Sequence of chain 1.A:
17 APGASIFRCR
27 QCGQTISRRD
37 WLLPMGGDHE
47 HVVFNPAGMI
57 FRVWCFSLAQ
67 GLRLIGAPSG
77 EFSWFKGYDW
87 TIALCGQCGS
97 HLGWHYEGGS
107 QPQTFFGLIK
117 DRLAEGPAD

Binding-site contacts:
Ligand atom C06 contacts residue TYR102 of chain 1.A at 3.6 Å (hydrophobic).
Ligand atom N09 contacts residue ASN51 of chain 1.A at 3.8 Å.
Ligand atom O05 contacts residue TRP80 of chain 1.A at 3.0 Å (h-bond).
Ligand atom C07 contacts residue TRP100 of chain 1.A at 3.5 Å (hydrophobic).
Ligand atom C02 contacts residue TRP80 of chain 1.A at 3.4 Å (hydrophobic).
Ligand atom C13 contacts residue PRO52 of chain 1.A at 4.0 Å (hydrophobic).
Ligand atom C06 contacts residue TRP100 of chain 1.A at 3.7 Å (hydrophobic).
Ligand atom O05 contacts residue PHE78 of chain 1.A at 3.8 Å.
Ligand atom C13 contacts residue ASN51 of chain 1.A at 3.7 Å.
Ligand atom C04 contacts residue SER79 of chain 1.A at 4.0 Å.
Ligand atom O05 contacts residue TYR102 of chain 1.A at 2.9 Å (h-bond).
Ligand atom C04 contacts residue TRP80 of chain 1.A at 3.3 Å (hydrophobic).
Ligand atom C07 contacts residue TRP86 of chain 1.A at 3.4 Å (hydrophobic).
Ligand atom O01 contacts residue PHE78 of chain 1.A at 3.7 Å.
Ligand atom C08 contacts residue TRP100 of chain 1.A at 4.0 Å (hydrophobic).
Ligand atom C14 contacts residue PRO52 of chain 1.A at 3.6 Å (hydrophobic).
Ligand atom C04 contacts residue TRP86 of chain 1.A at 3.7 Å (hydrophobic).
Ligand atom O05 contacts residue SER79 of chain 1.A at 3.4 Å.
Ligand atom O01 contacts residue PRO52 of chain 1.A at 3.3 Å.
Ligand atom C04 contacts residue TYR102 of chain 1.A at 3.5 Å (hydrophobic).
Ligand atom C02 contacts residue PHE78 of chain 1.A at 3.8 Å (hydrophobic).
Ligand atom C3 contacts residue PRO52 of chain 1.A at 3.8 Å (hydrophobic).
Ligand atom C3 contacts residue TRP86 of chain 1.A at 3.9 Å (hydrophobic).
Ligand atom O16 contacts residue TRP100 of chain 1.A at 3.6 Å.
Ligand atom N03 contacts residue PHE78 of chain 1.A at 3.0 Å (h-bond).
Ligand atom C08 contacts residue TRP80 of chain 1.A at 3.7 Å (hydrophobic).
Ligand atom O18 contacts residue TRP86 of chain 1.A at 3.2 Å.
Ligand atom O16 contacts residue ASN51 of chain 1.A at 3.0 Å (h-bond).
Ligand atom O01 contacts residue ASN51 of chain 1.A at 3.5 Å.
Ligand atom C19 contacts residue PRO52 of chain 1.A at 3.9 Å (hydrophobic).
Ligand atom O18 contacts residue PHE78 of chain 1.A at 3.6 Å.
Ligand atom C4 contacts residue ASN51 of chain 1.A at 3.4 Å.
Ligand atom C04 contacts residue PHE78 of chain 1.A at 3.8 Å (hydrophobic).
Ligand atom O18 contacts residue GLU77 of chain 1.A at 3.9 Å.
Ligand atom C06 contacts residue TRP86 of chain 1.A at 3.5 Å (hydrophobic).
Ligand atom C12 contacts residue ASN51 of chain 1.A at 3.4 Å.
Ligand atom O01 contacts residue TRP80 of chain 1.A at 3.5 Å.
Ligand atom N03 contacts residue TRP80 of chain 1.A at 3.3 Å.
Ligand atom O05 contacts residue TRP86 of chain 1.A at 3.7 Å.
Ligand atom C06 contacts residue TRP80 of chain 1.A at 3.7 Å (hydrophobic).

The small molecule below binds the protein below.
Small molecule (SMILES): O=C1CC[C@H](N2C(=O)c3ccccc3C2=O)C(=O)N1